Binding-site contacts:
Ligand atom C3' contacts residue SER37 of chain 1.A at 3.4 Å.
Ligand atom C4 contacts residue TYR34 of chain 1.A at 3.1 Å (hydrophobic).
Ligand atom O3G contacts residue SER18 of chain 1.A at 2.6 Å (h-bond).
Ligand atom O6 contacts residue ASN122 of chain 1.A at 3.4 Å (h-bond).
Ligand atom N3B contacts residue MG1 of chain 1.D at 3.5 Å.
Ligand atom O1A contacts residue GLY21 of chain 1.A at 3.1 Å.
Ligand atom O3G contacts residue SER40 of chain 1.A at 2.9 Å (h-bond).
Ligand atom O1A contacts residue SER23 of chain 1.A at 3.3 Å (h-bond).
Ligand atom O2B contacts residue MG1 of chain 1.D at 2.0 Å.
Ligand atom O6 contacts residue SER152 of chain 1.A at 3.5 Å.
Ligand atom O1G contacts residue GLY67 of chain 1.A at 2.8 Å (h-bond).
Ligand atom O6 contacts residue ALA153 of chain 1.A at 2.8 Å (h-bond).
Ligand atom N3B contacts residue GLY19 of chain 1.A at 3.0 Å (h-bond).
Ligand atom O1B contacts residue LYS22 of chain 1.A at 2.7 Å (salt-bridge).
Ligand atom PB contacts residue MG1 of chain 1.D at 3.2 Å.
Ligand atom O1B contacts residue GLY21 of chain 1.A at 2.9 Å (h-bond).
Ligand atom O1G contacts residue SER18 of chain 1.A at 3.5 Å.
Ligand atom O6 contacts residue ASP125 of chain 1.A at 3.5 Å (salt-bridge).
Ligand atom O2G contacts residue MG1 of chain 1.D at 2.0 Å.
Ligand atom O2' contacts residue TYR34 of chain 1.A at 3.3 Å (h-bond).
Ligand atom O6 contacts residue LYS123 of chain 1.A at 3.5 Å.
Ligand atom O2' contacts residue THR35 of chain 1.A at 2.8 Å (h-bond).
Ligand atom O1B contacts residue VAL20 of chain 1.A at 3.3 Å (h-bond).
Ligand atom O2B contacts residue SER23 of chain 1.A at 3.0 Å (h-bond).
Ligand atom O4' contacts residue LYS123 of chain 1.A at 3.2 Å (salt-bridge).
Ligand atom O6 contacts residue LYS154 of chain 1.A at 3.2 Å (salt-bridge).
Ligand atom O1G contacts residue LYS22 of chain 1.A at 2.6 Å (salt-bridge).
Ligand atom N7 contacts residue ASN122 of chain 1.A at 3.2 Å (h-bond).
Ligand atom O2G contacts residue THR41 of chain 1.A at 2.8 Å (h-bond).
Ligand atom N2 contacts residue ASP125 of chain 1.A at 2.9 Å (salt-bridge).
Ligand atom O3A contacts residue GLY21 of chain 1.A at 3.2 Å (h-bond).
Ligand atom N3 contacts residue TYR34 of chain 1.A at 3.0 Å (h-bond).
Ligand atom O3' contacts residue GLU36 of chain 1.A at 2.8 Å (salt-bridge).
Ligand atom N1 contacts residue ASP125 of chain 1.A at 2.7 Å (salt-bridge).
Ligand atom O3' contacts residue SER37 of chain 1.A at 3.5 Å (h-bond).
Ligand atom PG contacts residue MG1 of chain 1.D at 3.2 Å.
Ligand atom C2 contacts residue TYR34 of chain 1.A at 3.4 Å (hydrophobic).
Ligand atom O2' contacts residue GLU36 of chain 1.A at 3.2 Å.
Ligand atom O1A contacts residue CYS24 of chain 1.A at 2.9 Å (h-bond).
Ligand atom C6 contacts residue ASP125 of chain 1.A at 3.5 Å.

Sequence of chain 1.A:
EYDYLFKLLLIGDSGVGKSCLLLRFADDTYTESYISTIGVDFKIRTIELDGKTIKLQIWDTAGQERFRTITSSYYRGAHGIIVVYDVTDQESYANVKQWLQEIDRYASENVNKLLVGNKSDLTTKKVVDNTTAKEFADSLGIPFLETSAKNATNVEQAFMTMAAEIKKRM

This protein binds this small molecule.
Small molecule (SMILES): Nc1nc2c(ncn2[C@@H]2O[C@H](CO[P](=O)(O)O[P](=O)(O)NP(=O)(O)O)[C@@H](O)[C@H]2O)c(=O)[nH]1